A protein and the small-molecule ligand that binds it are described below.
Small molecule (SMILES): O=c1cc[nH]c(=O)[nH]1

Binding-site contacts:
Ligand atom O4 contacts residue PRO58 of chain 1.E at 3.6 Å.
Ligand atom C2 contacts residue ASN94 of chain 1.E at 4.2 Å.
Ligand atom O4 contacts residue GLU62 of chain 1.E at 3.2 Å.
Ligand atom C2 contacts residue ASP57 of chain 1.E at 3.2 Å.
Ligand atom N3 contacts residue ASP57 of chain 1.E at 3.1 Å (salt-bridge).
Ligand atom O4 contacts residue LEU69 of chain 1.E at 2.4 Å (h-bond).
Ligand atom C5 contacts residue GLU62 of chain 1.E at 3.0 Å.
Ligand atom O2 contacts residue ASN94 of chain 1.E at 4.2 Å.
Ligand atom O2 contacts residue HIS168 of chain 1.E at 2.9 Å (h-bond).
Ligand atom N3 contacts residue LEU69 of chain 1.E at 3.5 Å.
Ligand atom C4 contacts residue PRO58 of chain 1.E at 3.7 Å (hydrophobic).
Ligand atom N1 contacts residue HIS168 of chain 1.E at 4.0 Å.
Ligand atom C6 contacts residue LEU69 of chain 1.E at 4.3 Å (hydrophobic).
Ligand atom N3 contacts residue ASN94 of chain 1.E at 3.3 Å (h-bond).
Ligand atom C4 contacts residue ILE68 of chain 1.E at 4.3 Å (hydrophobic).
Ligand atom C6 contacts residue ASP57 of chain 1.E at 3.7 Å.
Ligand atom N1 contacts residue LEU69 of chain 1.E at 4.0 Å.
Ligand atom C5 contacts residue PRO58 of chain 1.E at 4.0 Å (hydrophobic).
Ligand atom C4 contacts residue ASN94 of chain 1.E at 4.0 Å.
Ligand atom C5 contacts residue ALA59 of chain 1.E at 4.2 Å (hydrophobic).
Ligand atom O2 contacts residue GLY55 of chain 1.E at 4.3 Å.
Ligand atom C4 contacts residue LEU69 of chain 1.E at 3.2 Å (hydrophobic).
Ligand atom O2 contacts residue ASP57 of chain 1.E at 3.6 Å.
Ligand atom O2 contacts residue LEU69 of chain 1.E at 3.9 Å.
Ligand atom C2 contacts residue HIS168 of chain 1.E at 3.9 Å.
Ligand atom N3 contacts residue PRO58 of chain 1.E at 4.3 Å.
Ligand atom O4 contacts residue ASP57 of chain 1.E at 4.1 Å.
Ligand atom C4 contacts residue ASP57 of chain 1.E at 3.5 Å.
Ligand atom N1 contacts residue ALA73 of chain 1.E at 3.8 Å.
Ligand atom C6 contacts residue GLU62 of chain 1.E at 3.8 Å.
Ligand atom O4 contacts residue ILE68 of chain 1.E at 3.3 Å.
Ligand atom C4 contacts residue GLU62 of chain 1.E at 3.8 Å.
Ligand atom C5 contacts residue ASP57 of chain 1.E at 3.7 Å.
Ligand atom C5 contacts residue LEU69 of chain 1.E at 3.6 Å (hydrophobic).
Ligand atom C6 contacts residue ALA73 of chain 1.E at 4.0 Å (hydrophobic).
Ligand atom O4 contacts residue ASN94 of chain 1.E at 3.4 Å (h-bond).
Ligand atom O2 contacts residue GLN56 of chain 1.E at 3.3 Å (h-bond).
Ligand atom C2 contacts residue LEU69 of chain 1.E at 3.6 Å (hydrophobic).
Ligand atom N1 contacts residue ASP57 of chain 1.E at 3.5 Å (salt-bridge).
Ligand atom C2 contacts residue GLN56 of chain 1.E at 4.3 Å.

Sequence of chain 1.E:
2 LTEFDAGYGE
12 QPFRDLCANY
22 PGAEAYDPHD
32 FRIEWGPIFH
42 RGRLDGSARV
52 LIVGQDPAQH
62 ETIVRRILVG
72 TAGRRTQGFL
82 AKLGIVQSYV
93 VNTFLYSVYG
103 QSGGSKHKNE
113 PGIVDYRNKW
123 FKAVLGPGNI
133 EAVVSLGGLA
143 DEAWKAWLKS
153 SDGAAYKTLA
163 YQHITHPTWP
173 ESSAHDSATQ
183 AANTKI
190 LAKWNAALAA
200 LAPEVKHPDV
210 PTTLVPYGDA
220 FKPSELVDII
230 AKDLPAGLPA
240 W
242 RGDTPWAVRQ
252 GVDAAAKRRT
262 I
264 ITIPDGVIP